This protein binds this small molecule.
Small molecule (SMILES): CC(=O)N[C@H]1[C@H](O[C@H]2[C@H](O)[C@@H](NC(C)=O)CO[C@@H]2CO)O[C@H](CO)[C@@H](O)[C@@H]1O

Sequence of chain 1.C:
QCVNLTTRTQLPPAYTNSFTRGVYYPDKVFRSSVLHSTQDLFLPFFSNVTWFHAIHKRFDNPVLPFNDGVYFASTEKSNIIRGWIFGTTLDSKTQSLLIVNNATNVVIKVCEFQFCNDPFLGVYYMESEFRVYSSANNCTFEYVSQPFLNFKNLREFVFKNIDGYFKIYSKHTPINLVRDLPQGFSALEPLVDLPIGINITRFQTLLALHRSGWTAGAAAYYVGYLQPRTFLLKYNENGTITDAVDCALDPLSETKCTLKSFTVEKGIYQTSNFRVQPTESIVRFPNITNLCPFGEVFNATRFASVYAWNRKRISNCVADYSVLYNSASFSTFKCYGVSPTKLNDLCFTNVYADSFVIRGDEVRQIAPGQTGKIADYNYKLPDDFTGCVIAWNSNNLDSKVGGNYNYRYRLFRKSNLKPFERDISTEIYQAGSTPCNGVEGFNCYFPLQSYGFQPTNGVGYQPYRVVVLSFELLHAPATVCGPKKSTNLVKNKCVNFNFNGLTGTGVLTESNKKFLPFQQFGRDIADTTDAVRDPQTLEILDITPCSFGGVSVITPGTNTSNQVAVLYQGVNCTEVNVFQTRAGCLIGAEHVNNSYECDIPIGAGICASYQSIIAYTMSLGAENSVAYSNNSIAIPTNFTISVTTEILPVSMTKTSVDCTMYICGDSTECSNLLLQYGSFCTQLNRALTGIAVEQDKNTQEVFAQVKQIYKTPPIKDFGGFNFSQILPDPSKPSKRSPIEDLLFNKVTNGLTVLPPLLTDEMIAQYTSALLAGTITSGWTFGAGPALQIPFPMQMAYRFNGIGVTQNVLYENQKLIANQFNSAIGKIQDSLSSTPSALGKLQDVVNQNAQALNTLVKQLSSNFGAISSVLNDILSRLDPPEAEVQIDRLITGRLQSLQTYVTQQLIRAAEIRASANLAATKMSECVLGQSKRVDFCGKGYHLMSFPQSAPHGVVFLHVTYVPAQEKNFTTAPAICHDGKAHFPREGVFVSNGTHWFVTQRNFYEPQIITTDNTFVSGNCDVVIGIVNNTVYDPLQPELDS

Binding-site contacts:
Ligand atom C5 contacts residue PHE1103 of chain 1.C at 3.8 Å (hydrophobic).
Ligand atom C3 contacts residue ASN1098 of chain 1.C at 3.8 Å.
Ligand atom C1 contacts residue THR1100 of chain 1.C at 4.2 Å.
Ligand atom O5 contacts residue HIS1101 of chain 1.C at 4.4 Å.
Ligand atom C1 contacts residue PHE1103 of chain 1.C at 4.2 Å (hydrophobic).
Ligand atom C7 contacts residue HIS1101 of chain 1.C at 4.1 Å.
Ligand atom C7 contacts residue ASN1098 of chain 1.C at 3.3 Å.
Ligand atom C8 contacts residue ASN1098 of chain 1.C at 3.5 Å.
Ligand atom C4 contacts residue HIS1101 of chain 1.C at 3.7 Å.
Ligand atom C2 contacts residue ASN1098 of chain 1.C at 2.5 Å.
Ligand atom C1 contacts residue ASN1098 of chain 1.C at 1.4 Å.
Ligand atom C4 contacts residue ASN1098 of chain 1.C at 4.2 Å.
Ligand atom O3 contacts residue HIS1101 of chain 1.C at 4.5 Å.
Ligand atom C6 contacts residue HIS1101 of chain 1.C at 4.4 Å.
Ligand atom C5 contacts residue ASN1098 of chain 1.C at 3.7 Å.
Ligand atom N2 contacts residue ASN1098 of chain 1.C at 2.9 Å (h-bond).
Ligand atom N2 contacts residue THR1100 of chain 1.C at 2.9 Å (h-bond).
Ligand atom C5 contacts residue HIS1101 of chain 1.C at 3.5 Å.
Ligand atom O5 contacts residue ASN1098 of chain 1.C at 2.4 Å (h-bond).
Ligand atom C6 contacts residue PHE1103 of chain 1.C at 3.6 Å (hydrophobic).
Ligand atom C3 contacts residue THR1100 of chain 1.C at 3.7 Å.
Ligand atom C1 contacts residue HIS1101 of chain 1.C at 4.3 Å.
Ligand atom C8 contacts residue GLY1099 of chain 1.C at 4.2 Å.
Ligand atom O3 contacts residue THR1100 of chain 1.C at 4.0 Å.
Ligand atom C2 contacts residue HIS1101 of chain 1.C at 4.5 Å.
Ligand atom O5 contacts residue PHE1103 of chain 1.C at 3.8 Å.
Ligand atom O7 contacts residue HIS1101 of chain 1.C at 3.5 Å.
Ligand atom O7 contacts residue ASN1098 of chain 1.C at 3.4 Å (h-bond).
Ligand atom C2 contacts residue THR1100 of chain 1.C at 3.7 Å.
Ligand atom C7 contacts residue THR1100 of chain 1.C at 3.8 Å.
Ligand atom C8 contacts residue THR1100 of chain 1.C at 3.7 Å.
Ligand atom O4 contacts residue HIS1101 of chain 1.C at 3.5 Å (h-bond).
Ligand atom C3 contacts residue HIS1101 of chain 1.C at 3.5 Å.